This small molecule binds to this protein.
Small molecule (SMILES): CCOc1ccc(-c2ccc3c(C)cc(N)nc3c2)cc1CN

Sequence of chain 1.B:
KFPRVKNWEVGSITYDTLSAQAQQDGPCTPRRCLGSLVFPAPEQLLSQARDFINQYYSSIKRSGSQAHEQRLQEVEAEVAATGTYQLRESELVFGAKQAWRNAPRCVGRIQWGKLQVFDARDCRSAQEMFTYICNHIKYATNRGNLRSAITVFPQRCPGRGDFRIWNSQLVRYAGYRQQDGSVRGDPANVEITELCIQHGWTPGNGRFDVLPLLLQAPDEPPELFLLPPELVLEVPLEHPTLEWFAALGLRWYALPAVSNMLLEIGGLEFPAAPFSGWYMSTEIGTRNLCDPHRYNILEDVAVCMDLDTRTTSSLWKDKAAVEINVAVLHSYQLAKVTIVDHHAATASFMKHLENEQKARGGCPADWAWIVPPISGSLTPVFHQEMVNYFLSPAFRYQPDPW

Binding-site contacts:
Ligand atom C09 contacts residue GLU321 of chain 1.B at 3.5 Å.
Ligand atom C09 contacts residue HEM1 of chain 1.P at 3.5 Å.
Ligand atom C07 contacts residue HEM1 of chain 1.P at 3.7 Å.
Ligand atom C10 contacts residue HEM1 of chain 1.P at 3.6 Å.
Ligand atom N01 contacts residue HEM1 of chain 1.P at 3.5 Å.
Ligand atom C30 contacts residue TYR435 of chain 1.B at 3.8 Å (hydrophobic).
Ligand atom N01 contacts residue GLU321 of chain 1.B at 2.8 Å (salt-bridge).
Ligand atom C31 contacts residue TRP407 of chain 1.B at 3.6 Å (hydrophobic).
Ligand atom C05 contacts residue HEM1 of chain 1.P at 3.9 Å.
Ligand atom N02 contacts residue TYR317 of chain 1.B at 3.5 Å.
Ligand atom C11 contacts residue HEM1 of chain 1.P at 3.4 Å.
Ligand atom C03 contacts residue PRO294 of chain 1.B at 3.8 Å (hydrophobic).
Ligand atom C06 contacts residue HEM1 of chain 1.P at 3.7 Å.
Ligand atom C06 contacts residue PHE313 of chain 1.B at 3.8 Å (hydrophobic).
Ligand atom C07 contacts residue VAL296 of chain 1.B at 3.2 Å (hydrophobic).
Ligand atom C25 contacts residue HEM1 of chain 1.P at 3.3 Å.
Ligand atom C22 contacts residue HEM1 of chain 1.P at 3.8 Å.
Ligand atom N02 contacts residue MET318 of chain 1.B at 3.8 Å.
Ligand atom C03 contacts residue TRP316 of chain 1.B at 3.8 Å (hydrophobic).
Ligand atom C06 contacts residue VAL296 of chain 1.B at 3.4 Å (hydrophobic).
Ligand atom C11 contacts residue GLY315 of chain 1.B at 3.6 Å.
Ligand atom N02 contacts residue GLU321 of chain 1.B at 2.7 Å (salt-bridge).
Ligand atom C10 contacts residue GLU321 of chain 1.B at 3.6 Å.
Ligand atom C31 contacts residue TYR435 of chain 1.B at 3.3 Å (hydrophobic).
Ligand atom C02 contacts residue TRP316 of chain 1.B at 3.6 Å (hydrophobic).
Ligand atom C08 contacts residue HEM1 of chain 1.P at 3.6 Å.
Ligand atom N02 contacts residue HEM1 of chain 1.P at 3.5 Å.
Ligand atom N28 contacts residue HEM1 of chain 1.P at 3.2 Å (h-bond).
Ligand atom C27 contacts residue HEM1 of chain 1.P at 3.5 Å.
Ligand atom C03 contacts residue HEM1 of chain 1.P at 3.2 Å.
Ligand atom C26 contacts residue HEM1 of chain 1.P at 3.6 Å.
Ligand atom C02 contacts residue HEM1 of chain 1.P at 3.4 Å.
Ligand atom N28 contacts residue H4B1 of chain 1.Q at 3.5 Å (h-bond).
Ligand atom C21 contacts residue HEM1 of chain 1.P at 3.7 Å.
Ligand atom C31 contacts residue VAL64 of chain 1.B at 3.6 Å (hydrophobic).
Ligand atom C04 contacts residue HEM1 of chain 1.P at 3.5 Å.
Ligand atom C23 contacts residue TYR435 of chain 1.B at 3.4 Å (hydrophobic).
Ligand atom N02 contacts residue TRP316 of chain 1.B at 2.6 Å (h-bond).
Ligand atom C24 contacts residue HEM1 of chain 1.P at 3.6 Å.
Ligand atom C02 contacts residue GLU321 of chain 1.B at 3.4 Å.